Sequence of chain 1.B:
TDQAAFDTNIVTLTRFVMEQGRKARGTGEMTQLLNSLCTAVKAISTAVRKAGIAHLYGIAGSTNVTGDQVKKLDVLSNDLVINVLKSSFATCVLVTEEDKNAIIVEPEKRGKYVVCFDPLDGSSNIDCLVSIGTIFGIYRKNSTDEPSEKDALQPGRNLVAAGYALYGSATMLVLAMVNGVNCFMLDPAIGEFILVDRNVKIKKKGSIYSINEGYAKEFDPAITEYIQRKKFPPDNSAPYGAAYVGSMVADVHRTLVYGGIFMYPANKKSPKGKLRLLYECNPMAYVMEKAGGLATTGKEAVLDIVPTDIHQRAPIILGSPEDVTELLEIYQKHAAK

Sequence of chain 1.A:
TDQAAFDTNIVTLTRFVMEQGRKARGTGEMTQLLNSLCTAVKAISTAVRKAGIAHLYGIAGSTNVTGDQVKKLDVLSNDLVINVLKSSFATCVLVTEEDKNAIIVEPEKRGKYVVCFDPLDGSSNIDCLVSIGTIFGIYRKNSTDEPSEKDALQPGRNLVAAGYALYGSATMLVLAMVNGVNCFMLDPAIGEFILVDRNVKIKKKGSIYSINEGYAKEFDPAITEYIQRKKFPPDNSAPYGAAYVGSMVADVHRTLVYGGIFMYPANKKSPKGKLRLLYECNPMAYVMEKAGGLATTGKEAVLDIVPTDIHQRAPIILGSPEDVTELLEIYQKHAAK

This protein binds this small molecule.
Small molecule (SMILES): O=P(O)(O)OC[C@H]1O[C@](O)(CO)[C@@H](O)[C@@H]1O

Binding-site contacts:
Ligand atom C1 contacts residue LEU275 of chain 1.B at 4.3 Å (hydrophobic).
Ligand atom O2 contacts residue LYS274 of chain 1.B at 4.2 Å.
Ligand atom O4 contacts residue SER247 of chain 1.B at 4.0 Å.
Ligand atom O1P contacts residue TYR215 of chain 1.B at 3.7 Å.
Ligand atom P contacts residue ASN212 of chain 1.B at 3.6 Å.
Ligand atom C2 contacts residue LYS274 of chain 1.B at 3.5 Å.
Ligand atom C4 contacts residue SER247 of chain 1.B at 4.0 Å.
Ligand atom C4 contacts residue GLY246 of chain 1.B at 3.2 Å.
Ligand atom C5 contacts residue LYS274 of chain 1.B at 3.8 Å.
Ligand atom O3 contacts residue ASN125 of chain 1.B at 3.5 Å (h-bond).
Ligand atom O4 contacts residue GLY246 of chain 1.B at 3.9 Å.
Ligand atom C5 contacts residue GLY246 of chain 1.B at 3.8 Å.
Ligand atom O4 contacts residue ASP251 of chain 1.B at 3.6 Å (salt-bridge).
Ligand atom O3 contacts residue MET248 of chain 1.B at 3.2 Å (h-bond).
Ligand atom O1 contacts residue LEU275 of chain 1.B at 3.6 Å.
Ligand atom O2P contacts residue ASN212 of chain 1.B at 2.7 Å (h-bond).
Ligand atom O3 contacts residue SER247 of chain 1.B at 3.2 Å.
Ligand atom O1P contacts residue ASN212 of chain 1.B at 4.2 Å.
Ligand atom O2P contacts residue ALA242 of chain 1.A at 3.9 Å.
Ligand atom C3 contacts residue GLY246 of chain 1.B at 4.0 Å.
Ligand atom C4 contacts residue MET248 of chain 1.B at 3.5 Å (hydrophobic).
Ligand atom C3 contacts residue MET248 of chain 1.B at 3.4 Å (hydrophobic).
Ligand atom O3P contacts residue TYR244 of chain 1.B at 4.4 Å.
Ligand atom O4 contacts residue TYR244 of chain 1.B at 3.7 Å.
Ligand atom O1 contacts residue LYS274 of chain 1.B at 2.7 Å (salt-bridge).
Ligand atom C4 contacts residue TYR244 of chain 1.B at 3.8 Å (hydrophobic).
Ligand atom O3P contacts residue TYR215 of chain 1.B at 4.1 Å.
Ligand atom O5 contacts residue LYS274 of chain 1.B at 2.9 Å (salt-bridge).
Ligand atom O3P contacts residue ASN212 of chain 1.B at 3.5 Å (h-bond).
Ligand atom O2 contacts residue ASN125 of chain 1.B at 4.3 Å.
Ligand atom C3 contacts residue SER247 of chain 1.B at 4.1 Å.
Ligand atom C6 contacts residue TYR244 of chain 1.B at 3.7 Å (hydrophobic).
Ligand atom O2P contacts residue GLY241 of chain 1.A at 4.2 Å.
Ligand atom O1 contacts residue MET248 of chain 1.B at 4.0 Å.
Ligand atom C1 contacts residue LYS274 of chain 1.B at 2.9 Å.
Ligand atom C6 contacts residue GLY246 of chain 1.B at 3.4 Å.
Ligand atom O4 contacts residue MET248 of chain 1.B at 3.1 Å (h-bond).
Ligand atom O3 contacts residue GLY246 of chain 1.B at 3.7 Å.
Ligand atom C5 contacts residue TYR244 of chain 1.B at 3.9 Å (hydrophobic).